Sequence of chain 1.A:
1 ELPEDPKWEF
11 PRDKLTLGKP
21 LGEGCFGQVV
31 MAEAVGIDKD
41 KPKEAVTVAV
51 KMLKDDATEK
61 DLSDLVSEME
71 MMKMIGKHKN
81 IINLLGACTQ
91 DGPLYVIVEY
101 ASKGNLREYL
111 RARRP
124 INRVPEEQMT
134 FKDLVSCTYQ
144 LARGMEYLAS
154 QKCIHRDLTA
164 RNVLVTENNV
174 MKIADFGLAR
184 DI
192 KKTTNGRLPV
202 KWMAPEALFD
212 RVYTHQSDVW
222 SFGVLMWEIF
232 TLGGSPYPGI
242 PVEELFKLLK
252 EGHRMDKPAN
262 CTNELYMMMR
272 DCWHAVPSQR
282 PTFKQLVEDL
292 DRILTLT

This protein binds this small molecule.
Small molecule (SMILES): CCOC(=O)Cn1cnc(S(=O)(=O)n2ccc3ncc(CCc4cc(OC)cc(OC)c4)nc32)c1

Binding-site contacts:
Ligand atom NAO contacts residue ALA101 of chain 1.A at 3.5 Å (h-bond).
Ligand atom CBG contacts residue LYS51 of chain 1.A at 3.4 Å.
Ligand atom CA contacts residue ASN165 of chain 1.A at 3.5 Å.
Ligand atom CAJ contacts residue VAL96 of chain 1.A at 3.7 Å (hydrophobic).
Ligand atom CAP contacts residue LEU21 of chain 1.A at 3.8 Å (hydrophobic).
Ligand atom CAM contacts residue LEU167 of chain 1.A at 3.3 Å (hydrophobic).
Ligand atom OBH contacts residue GLY22 of chain 1.A at 3.5 Å.
Ligand atom CAF contacts residue ILE82 of chain 1.A at 3.6 Å (hydrophobic).
Ligand atom NAX contacts residue ARG164 of chain 1.A at 3.6 Å (salt-bridge).
Ligand atom CAJ contacts residue LYS51 of chain 1.A at 3.6 Å.
Ligand atom O contacts residue ASP178 of chain 1.A at 3.4 Å (salt-bridge).
Ligand atom CAH contacts residue GLU68 of chain 1.A at 3.6 Å.
Ligand atom CAH contacts residue ASP178 of chain 1.A at 3.1 Å.
Ligand atom OAG contacts residue ILE82 of chain 1.A at 3.4 Å.
Ligand atom CAL contacts residue LEU167 of chain 1.A at 3.5 Å (hydrophobic).
Ligand atom CAY contacts residue ARG164 of chain 1.A at 3.0 Å.
Ligand atom CAQ contacts residue LEU167 of chain 1.A at 3.6 Å (hydrophobic).
Ligand atom NAO contacts residue LEU21 of chain 1.A at 3.7 Å.
Ligand atom CAA contacts residue GLU68 of chain 1.A at 3.4 Å.
Ligand atom NAR contacts residue LEU167 of chain 1.A at 3.5 Å.
Ligand atom CAK contacts residue VAL29 of chain 1.A at 3.9 Å (hydrophobic).
Ligand atom CAB contacts residue VAL98 of chain 1.A at 3.8 Å (hydrophobic).
Ligand atom CAN contacts residue ALA101 of chain 1.A at 3.9 Å (hydrophobic).
Ligand atom OAG contacts residue ASP178 of chain 1.A at 3.5 Å (salt-bridge).
Ligand atom OAG contacts residue ALA177 of chain 1.A at 3.6 Å.
Ligand atom CAE contacts residue ILE82 of chain 1.A at 3.8 Å (hydrophobic).
Ligand atom OAI contacts residue VAL98 of chain 1.A at 3.8 Å.
Ligand atom OAI contacts residue LYS51 of chain 1.A at 3.0 Å.
Ligand atom CAA contacts residue VAL98 of chain 1.A at 3.9 Å (hydrophobic).
Ligand atom CAN contacts residue LEU167 of chain 1.A at 3.7 Å (hydrophobic).
Ligand atom OBH contacts residue LEU21 of chain 1.A at 3.6 Å (h-bond).
Ligand atom CBG contacts residue ASP178 of chain 1.A at 3.4 Å.
Ligand atom CAP contacts residue ALA101 of chain 1.A at 3.7 Å (hydrophobic).
Ligand atom NAU contacts residue LEU167 of chain 1.A at 3.8 Å.
Ligand atom CAH contacts residue PHE179 of chain 1.A at 3.3 Å (hydrophobic).
Ligand atom CAH contacts residue ALA177 of chain 1.A at 3.7 Å (hydrophobic).
Ligand atom CAC contacts residue VAL98 of chain 1.A at 3.8 Å (hydrophobic).
Ligand atom CAN contacts residue ALA49 of chain 1.A at 3.8 Å (hydrophobic).
Ligand atom CAS contacts residue ALA101 of chain 1.A at 3.5 Å (hydrophobic).
Ligand atom CAJ contacts residue GLU68 of chain 1.A at 3.4 Å.